Binding-site contacts:
Ligand atom C2 contacts residue HIS108 of chain 1.Z at 3.7 Å.
Ligand atom C27 contacts residue ALA27 of chain 1.Y at 3.4 Å (hydrophobic).
Ligand atom O48 contacts residue MES1 of chain 1.TA at 2.6 Å (h-bond).
Ligand atom C59 contacts residue TYR170 of chain 1.Y at 3.6 Å (hydrophobic).
Ligand atom O9 contacts residue HIS108 of chain 1.Z at 3.3 Å (h-bond).
Ligand atom O60 contacts residue THR1 of chain 1.Y at 2.9 Å (h-bond).
Ligand atom C3 contacts residue HIS108 of chain 1.Z at 3.5 Å.
Ligand atom O60 contacts residue MES1 of chain 1.TA at 2.9 Å (h-bond).
Ligand atom O48 contacts residue THR1 of chain 1.Y at 2.3 Å (h-bond).
Ligand atom N41 contacts residue THR1 of chain 1.Y at 3.6 Å.
Ligand atom O40 contacts residue THR21 of chain 1.Y at 3.0 Å (h-bond).
Ligand atom C23 contacts residue THR21 of chain 1.Y at 3.6 Å.
Ligand atom C11 contacts residue ASP126 of chain 1.Z at 3.5 Å.
Ligand atom O48 contacts residue GLY47 of chain 1.Y at 3.3 Å (h-bond).
Ligand atom N30 contacts residue THR21 of chain 1.Y at 2.8 Å (h-bond).
Ligand atom C51 contacts residue TYR170 of chain 1.Y at 3.4 Å (hydrophobic).
Ligand atom O9 contacts residue PRO127 of chain 1.Z at 3.5 Å.
Ligand atom C31 contacts residue GLY47 of chain 1.Y at 3.4 Å.
Ligand atom O1 contacts residue HIS108 of chain 1.Z at 3.3 Å.
Ligand atom C12 contacts residue ASP126 of chain 1.Z at 3.2 Å.
Ligand atom C58 contacts residue TYR170 of chain 1.Y at 3.1 Å (hydrophobic).
Ligand atom C51 contacts residue THR1 of chain 1.Y at 1.5 Å.
Ligand atom C59 contacts residue THR1 of chain 1.Y at 2.5 Å.
Ligand atom C42 contacts residue THR1 of chain 1.Y at 2.4 Å.
Ligand atom C44 contacts residue THR1 of chain 1.Y at 3.5 Å.
Ligand atom C47 contacts residue THR1 of chain 1.Y at 1.4 Å.
Ligand atom N4 contacts residue HIS108 of chain 1.Z at 3.6 Å (h-bond).
Ligand atom C45 contacts residue ILE45 of chain 1.Y at 3.6 Å (hydrophobic).
Ligand atom C58 contacts residue LYS33 of chain 1.Y at 3.3 Å.
Ligand atom C43 contacts residue THR1 of chain 1.Y at 2.6 Å.
Ligand atom N41 contacts residue GLY47 of chain 1.Y at 2.8 Å (h-bond).
Ligand atom C39 contacts residue GLY47 of chain 1.Y at 3.5 Å.
Ligand atom C43 contacts residue GLY47 of chain 1.Y at 3.2 Å.
Ligand atom C58 contacts residue ARG19 of chain 1.Y at 3.1 Å.
Ligand atom C17 contacts residue ARG101 of chain 1.Z at 3.6 Å.
Ligand atom C58 contacts residue THR1 of chain 1.Y at 2.5 Å.
Ligand atom N22 contacts residue ASP126 of chain 1.Z at 3.3 Å (salt-bridge).
Ligand atom O29 contacts residue ALA49 of chain 1.Y at 3.0 Å (h-bond).
Ligand atom O40 contacts residue ALA20 of chain 1.Y at 3.4 Å.
Ligand atom C5 contacts residue ALA22 of chain 1.Y at 3.5 Å (hydrophobic).

Sequence of chain 1.Z:
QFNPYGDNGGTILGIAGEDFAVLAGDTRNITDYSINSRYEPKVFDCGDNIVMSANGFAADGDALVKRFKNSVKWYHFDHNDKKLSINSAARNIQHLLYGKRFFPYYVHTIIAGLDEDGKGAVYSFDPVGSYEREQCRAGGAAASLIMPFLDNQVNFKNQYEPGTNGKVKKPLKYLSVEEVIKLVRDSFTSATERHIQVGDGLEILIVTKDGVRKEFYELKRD

Sequence of chain 1.Y:
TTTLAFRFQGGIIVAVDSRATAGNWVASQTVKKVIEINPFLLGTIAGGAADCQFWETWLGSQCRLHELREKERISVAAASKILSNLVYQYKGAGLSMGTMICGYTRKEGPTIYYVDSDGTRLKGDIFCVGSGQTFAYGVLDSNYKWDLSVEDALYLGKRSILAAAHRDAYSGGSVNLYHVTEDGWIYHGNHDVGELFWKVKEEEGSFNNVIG

The protein below binds the small molecule below.
Small molecule (SMILES): CC(C)C[C@H](NC(=O)[C@H](CCc1ccccc1)NC(=O)CN1CCOCC1)C(=O)N[C@@H](Cc1ccccc1)C(=O)N[C@@H](CC(C)C)[C@@H](O)[C@H](C)CO